This protein binds this small molecule.
Small molecule (SMILES): COC(=O)CCC(=O)N1CCc2c1cccc2C(F)(F)F

Sequence of chain 1.A:
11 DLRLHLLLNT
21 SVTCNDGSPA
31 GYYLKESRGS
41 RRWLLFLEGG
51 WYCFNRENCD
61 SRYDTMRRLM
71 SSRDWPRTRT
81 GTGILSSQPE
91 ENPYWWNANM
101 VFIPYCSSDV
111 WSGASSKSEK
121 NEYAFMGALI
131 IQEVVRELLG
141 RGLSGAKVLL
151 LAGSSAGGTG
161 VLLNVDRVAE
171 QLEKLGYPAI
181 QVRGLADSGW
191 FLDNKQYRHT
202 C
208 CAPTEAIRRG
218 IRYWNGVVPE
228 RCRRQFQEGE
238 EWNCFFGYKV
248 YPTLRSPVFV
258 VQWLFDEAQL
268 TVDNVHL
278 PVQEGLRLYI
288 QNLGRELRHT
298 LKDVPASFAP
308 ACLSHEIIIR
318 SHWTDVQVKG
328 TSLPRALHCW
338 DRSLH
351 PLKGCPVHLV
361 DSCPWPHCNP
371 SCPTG

Binding-site contacts:
Ligand atom C07 contacts residue SER155 of chain 1.A at 3.6 Å.
Ligand atom C10 contacts residue TRP51 of chain 1.A at 3.4 Å (hydrophobic).
Ligand atom C18 contacts residue PHE191 of chain 1.A at 4.0 Å (hydrophobic).
Ligand atom C10 contacts residue PHE191 of chain 1.A at 3.5 Å (hydrophobic).
Ligand atom C18 contacts residue PHE243 of chain 1.A at 3.8 Å (hydrophobic).
Ligand atom C15 contacts residue THR159 of chain 1.A at 3.7 Å.
Ligand atom F19 contacts residue PRO210 of chain 1.A at 3.1 Å.
Ligand atom O08 contacts residue SER155 of chain 1.A at 3.4 Å (h-bond).
Ligand atom C10 contacts residue ALA265 of chain 1.A at 4.0 Å (hydrophobic).
Ligand atom C06 contacts residue TRP51 of chain 1.A at 3.4 Å (hydrophobic).
Ligand atom C06 contacts residue HIS312 of chain 1.A at 4.2 Å.
Ligand atom C17 contacts residue PHE191 of chain 1.A at 3.5 Å (hydrophobic).
Ligand atom C16 contacts residue ILE214 of chain 1.A at 4.1 Å (hydrophobic).
Ligand atom N09 contacts residue PHE191 of chain 1.A at 3.6 Å.
Ligand atom F20 contacts residue PHE191 of chain 1.A at 3.4 Å.
Ligand atom F20 contacts residue PHE242 of chain 1.A at 3.9 Å.
Ligand atom C07 contacts residue ALA156 of chain 1.A at 4.1 Å (hydrophobic).
Ligand atom C13 contacts residue TYR52 of chain 1.A at 4.2 Å (hydrophobic).
Ligand atom N09 contacts residue TRP51 of chain 1.A at 3.9 Å.
Ligand atom C12 contacts residue PHE191 of chain 1.A at 3.4 Å (hydrophobic).
Ligand atom F19 contacts residue PHE243 of chain 1.A at 3.8 Å.
Ligand atom O08 contacts residue ALA156 of chain 1.A at 3.2 Å (h-bond).
Ligand atom C11 contacts residue TRP51 of chain 1.A at 4.1 Å (hydrophobic).
Ligand atom O08 contacts residue TRP51 of chain 1.A at 3.8 Å.
Ligand atom C14 contacts residue PHE191 of chain 1.A at 3.9 Å (hydrophobic).
Ligand atom C14 contacts residue THR159 of chain 1.A at 4.0 Å.
Ligand atom C18 contacts residue PRO210 of chain 1.A at 3.6 Å (hydrophobic).
Ligand atom F20 contacts residue PHE243 of chain 1.A at 3.0 Å.
Ligand atom C11 contacts residue PHE191 of chain 1.A at 3.8 Å (hydrophobic).
Ligand atom C06 contacts residue SER155 of chain 1.A at 3.1 Å.
Ligand atom C07 contacts residue TRP51 of chain 1.A at 3.9 Å (hydrophobic).
Ligand atom C13 contacts residue PHE191 of chain 1.A at 3.4 Å (hydrophobic).
Ligand atom C16 contacts residue PHE191 of chain 1.A at 4.0 Å (hydrophobic).
Ligand atom F21 contacts residue PHE243 of chain 1.A at 3.4 Å.
Ligand atom F21 contacts residue PRO210 of chain 1.A at 3.0 Å.
Ligand atom C15 contacts residue VAL110 of chain 1.A at 3.6 Å (hydrophobic).
Ligand atom C07 contacts residue PHE191 of chain 1.A at 4.2 Å (hydrophobic).
Ligand atom F21 contacts residue ILE214 of chain 1.A at 3.4 Å.
Ligand atom F19 contacts residue PHE191 of chain 1.A at 3.7 Å.
Ligand atom C06 contacts residue ALA265 of chain 1.A at 4.0 Å (hydrophobic).